This protein binds this small molecule.
Small molecule (SMILES): CNCCOP(=O)(O)O

Binding-site contacts:
Ligand atom P1 contacts residue TYR347 of chain 1.C at 3.6 Å.
Ligand atom C3 contacts residue ASP297 of chain 1.C at 3.3 Å.
Ligand atom C2 contacts residue ILE202 of chain 1.C at 3.7 Å (hydrophobic).
Ligand atom P1 contacts residue TYR327 of chain 1.C at 3.8 Å.
Ligand atom C2 contacts residue TYR185 of chain 1.C at 3.9 Å (hydrophobic).
Ligand atom N1 contacts residue TYR185 of chain 1.C at 3.7 Å.
Ligand atom O2 contacts residue TYR193 of chain 1.C at 3.5 Å (h-bond).
Ligand atom O3 contacts residue TYR347 of chain 1.C at 2.8 Å (h-bond).
Ligand atom O3 contacts residue TYR193 of chain 1.C at 4.2 Å.
Ligand atom P1 contacts residue TYR341 of chain 1.C at 3.6 Å.
Ligand atom O3 contacts residue TYR341 of chain 1.C at 2.7 Å (h-bond).
Ligand atom C1 contacts residue GLN184 of chain 1.C at 3.8 Å.
Ligand atom C1 contacts residue TYR193 of chain 1.C at 3.7 Å (hydrophobic).
Ligand atom O1 contacts residue LYS413 of chain 1.C at 3.8 Å.
Ligand atom N1 contacts residue ASP297 of chain 1.C at 4.2 Å.
Ligand atom O2 contacts residue TYR347 of chain 1.C at 3.2 Å (h-bond).
Ligand atom N1 contacts residue TYR327 of chain 1.C at 4.1 Å.
Ligand atom P1 contacts residue GLN184 of chain 1.C at 3.9 Å.
Ligand atom P1 contacts residue LYS413 of chain 1.C at 3.9 Å.
Ligand atom O1 contacts residue GLN184 of chain 1.C at 4.2 Å.
Ligand atom O4 contacts residue TYR341 of chain 1.C at 3.5 Å (h-bond).
Ligand atom O3 contacts residue ARG345 of chain 1.C at 2.8 Å (salt-bridge).
Ligand atom C1 contacts residue TYR327 of chain 1.C at 3.7 Å (hydrophobic).
Ligand atom O4 contacts residue LYS413 of chain 1.C at 2.7 Å (salt-bridge).
Ligand atom C3 contacts residue TYR185 of chain 1.C at 3.4 Å (hydrophobic).
Ligand atom C3 contacts residue ILE202 of chain 1.C at 3.5 Å (hydrophobic).
Ligand atom C2 contacts residue GLN184 of chain 1.C at 4.0 Å.
Ligand atom C3 contacts residue SAH1 of chain 1.H at 3.4 Å.
Ligand atom N1 contacts residue TYR347 of chain 1.C at 4.3 Å.
Ligand atom P1 contacts residue TYR193 of chain 1.C at 3.5 Å.
Ligand atom O3 contacts residue TYR327 of chain 1.C at 3.8 Å.
Ligand atom O2 contacts residue GLN184 of chain 1.C at 3.0 Å (h-bond).
Ligand atom O4 contacts residue TYR327 of chain 1.C at 2.6 Å (h-bond).
Ligand atom O2 contacts residue TYR327 of chain 1.C at 3.8 Å.
Ligand atom O1 contacts residue TYR193 of chain 1.C at 2.5 Å (h-bond).
Ligand atom C1 contacts residue PHE197 of chain 1.C at 4.2 Å (hydrophobic).
Ligand atom N1 contacts residue ILE202 of chain 1.C at 4.0 Å.
Ligand atom O1 contacts residue ARG345 of chain 1.C at 2.9 Å (salt-bridge).
Ligand atom P1 contacts residue ARG345 of chain 1.C at 3.7 Å.
Ligand atom O3 contacts residue GLN184 of chain 1.C at 3.8 Å.

Sequence of chain 1.C:
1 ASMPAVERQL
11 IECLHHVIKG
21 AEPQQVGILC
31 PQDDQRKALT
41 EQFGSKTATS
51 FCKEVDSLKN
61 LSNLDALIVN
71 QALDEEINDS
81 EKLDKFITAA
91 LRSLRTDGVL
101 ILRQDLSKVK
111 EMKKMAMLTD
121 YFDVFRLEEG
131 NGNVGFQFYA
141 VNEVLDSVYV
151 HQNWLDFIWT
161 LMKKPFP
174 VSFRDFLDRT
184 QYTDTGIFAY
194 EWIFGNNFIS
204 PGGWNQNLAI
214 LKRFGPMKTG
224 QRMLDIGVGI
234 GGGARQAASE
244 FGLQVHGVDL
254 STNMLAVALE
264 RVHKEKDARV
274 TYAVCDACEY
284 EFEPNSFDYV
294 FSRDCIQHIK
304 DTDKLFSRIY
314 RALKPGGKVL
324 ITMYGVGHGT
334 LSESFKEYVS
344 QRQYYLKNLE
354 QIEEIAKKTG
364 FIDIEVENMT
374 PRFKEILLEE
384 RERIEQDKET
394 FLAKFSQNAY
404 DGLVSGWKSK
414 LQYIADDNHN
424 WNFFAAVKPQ